Sequence of chain 1.B:
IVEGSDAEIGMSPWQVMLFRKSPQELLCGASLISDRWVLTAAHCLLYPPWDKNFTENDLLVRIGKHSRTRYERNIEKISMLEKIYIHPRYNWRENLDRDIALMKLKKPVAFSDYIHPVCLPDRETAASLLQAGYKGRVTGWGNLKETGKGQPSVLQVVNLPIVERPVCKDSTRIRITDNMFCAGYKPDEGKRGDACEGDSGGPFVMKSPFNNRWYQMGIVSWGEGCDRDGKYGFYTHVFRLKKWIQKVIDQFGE

Binding-site contacts:
Ligand atom C3 contacts residue ASN53 of chain 1.B at 3.8 Å.
Ligand atom C7 contacts residue ASN53 of chain 1.B at 3.2 Å.
Ligand atom C5 contacts residue ASN53 of chain 1.B at 3.6 Å.
Ligand atom C8 contacts residue LEU46 of chain 1.B at 3.9 Å (hydrophobic).
Ligand atom O6 contacts residue ASN53 of chain 1.B at 4.3 Å.
Ligand atom O5 contacts residue ASN53 of chain 1.B at 2.3 Å (h-bond).
Ligand atom C2 contacts residue ASN53 of chain 1.B at 2.5 Å.
Ligand atom N2 contacts residue ASN53 of chain 1.B at 3.0 Å (h-bond).
Ligand atom C4 contacts residue ASN53 of chain 1.B at 4.2 Å.
Ligand atom O6 contacts residue THR55 of chain 1.B at 3.4 Å.
Ligand atom C8 contacts residue ASN53 of chain 1.B at 4.5 Å.
Ligand atom O7 contacts residue ASN53 of chain 1.B at 2.9 Å (h-bond).
Ligand atom C6 contacts residue THR55 of chain 1.B at 3.8 Å.
Ligand atom C7 contacts residue LEU46 of chain 1.B at 4.3 Å (hydrophobic).
Ligand atom C5 contacts residue THR55 of chain 1.B at 4.3 Å.
Ligand atom C1 contacts residue ASN53 of chain 1.B at 1.4 Å.

This small molecule binds to this protein.
Small molecule (SMILES): CC(=O)N[C@@H]1[C@@H](O)[C@H](O)[C@@H](CO)O[C@H]1O